Sequence of chain 2.A:
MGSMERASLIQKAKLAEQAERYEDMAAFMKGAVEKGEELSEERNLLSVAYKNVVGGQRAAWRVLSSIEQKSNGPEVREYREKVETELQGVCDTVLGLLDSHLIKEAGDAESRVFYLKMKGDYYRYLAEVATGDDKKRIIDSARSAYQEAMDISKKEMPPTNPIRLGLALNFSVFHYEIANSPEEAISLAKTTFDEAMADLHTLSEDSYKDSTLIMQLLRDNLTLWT

This small molecule binds to this protein.
Small molecule (SMILES): CC[C@H](C)[C@H](NC(=O)[C@H](COP(=O)(O)O)NC(=O)CNC(=O)[C@H](C)N)C(=O)N1CCC[C@H]1C(=O)NCC(=O)N[C@@H](CCCN=C(N)N)C(=O)N[C@@H](C)C(=O)N[C@H](C=O)CO

Binding-site contacts:
Ligand atom O3P contacts residue TYR135 of chain 2.A at 2.6 Å (h-bond).
Ligand atom O2P contacts residue ARG61 of chain 2.A at 2.9 Å (salt-bridge).
Ligand atom O3P contacts residue ARG134 of chain 2.A at 2.9 Å (salt-bridge).
Ligand atom CA contacts residue ASN231 of chain 2.A at 3.4 Å.
Ligand atom O contacts residue ASN55 of chain 2.A at 2.9 Å (h-bond).
Ligand atom CB contacts residue GLU19 of chain 2.A at 3.2 Å.
Ligand atom O1P contacts residue ARG61 of chain 2.A at 2.9 Å (salt-bridge).
Ligand atom N contacts residue ASN180 of chain 2.A at 2.9 Å (h-bond).
Ligand atom C contacts residue ASN231 of chain 2.A at 3.5 Å.
Ligand atom CB contacts residue ASN180 of chain 2.A at 3.2 Å.
Ligand atom C contacts residue ASN180 of chain 2.A at 3.6 Å.
Ligand atom NE contacts residue ASN55 of chain 2.A at 3.1 Å (h-bond).
Ligand atom N contacts residue LEU179 of chain 2.A at 3.5 Å.
Ligand atom CB contacts residue TRP235 of chain 2.A at 3.4 Å (hydrophobic).
Ligand atom NH2 contacts residue ASN55 of chain 2.A at 3.5 Å (h-bond).
Ligand atom O contacts residue VAL183 of chain 2.A at 3.6 Å.
Ligand atom CD1 contacts residue GLY176 of chain 2.A at 3.7 Å.
Ligand atom CB contacts residue GLU187 of chain 2.A at 3.2 Å.
Ligand atom OG contacts residue GLU19 of chain 2.A at 2.6 Å (salt-bridge).
Ligand atom CA contacts residue ASN55 of chain 2.A at 3.4 Å.
Ligand atom O contacts residue GLU187 of chain 2.A at 3.1 Å (salt-bridge).
Ligand atom N contacts residue GLU19 of chain 2.A at 2.8 Å (salt-bridge).
Ligand atom CG1 contacts residue LEU179 of chain 2.A at 3.6 Å (hydrophobic).
Ligand atom O contacts residue VAL51 of chain 2.A at 3.5 Å.
Ligand atom P contacts residue ARG61 of chain 2.A at 3.7 Å.
Ligand atom O contacts residue LYS54 of chain 2.A at 3.6 Å.
Ligand atom CG1 contacts residue GLY176 of chain 2.A at 3.7 Å.
Ligand atom C contacts residue VAL51 of chain 2.A at 3.7 Å (hydrophobic).
Ligand atom CA contacts residue GLU19 of chain 2.A at 3.7 Å.
Ligand atom CB contacts residue ASN55 of chain 2.A at 3.4 Å.
Ligand atom CA contacts residue ASN180 of chain 2.A at 3.3 Å.
Ligand atom CA contacts residue GLU19 of chain 2.A at 3.6 Å.
Ligand atom O contacts residue LYS54 of chain 2.A at 3.5 Å.
Ligand atom C contacts residue ASN55 of chain 2.A at 3.5 Å.
Ligand atom O contacts residue ASN231 of chain 2.A at 2.9 Å (h-bond).
Ligand atom O contacts residue UHQ1 of chain 2.C at 3.3 Å.
Ligand atom C contacts residue GLU19 of chain 2.A at 3.7 Å.
Ligand atom N contacts residue ASN231 of chain 2.A at 2.8 Å (h-bond).
Ligand atom O1P contacts residue ARG134 of chain 2.A at 2.8 Å (salt-bridge).
Ligand atom O contacts residue VAL51 of chain 2.A at 3.6 Å.